Sequence of chain 1.A:
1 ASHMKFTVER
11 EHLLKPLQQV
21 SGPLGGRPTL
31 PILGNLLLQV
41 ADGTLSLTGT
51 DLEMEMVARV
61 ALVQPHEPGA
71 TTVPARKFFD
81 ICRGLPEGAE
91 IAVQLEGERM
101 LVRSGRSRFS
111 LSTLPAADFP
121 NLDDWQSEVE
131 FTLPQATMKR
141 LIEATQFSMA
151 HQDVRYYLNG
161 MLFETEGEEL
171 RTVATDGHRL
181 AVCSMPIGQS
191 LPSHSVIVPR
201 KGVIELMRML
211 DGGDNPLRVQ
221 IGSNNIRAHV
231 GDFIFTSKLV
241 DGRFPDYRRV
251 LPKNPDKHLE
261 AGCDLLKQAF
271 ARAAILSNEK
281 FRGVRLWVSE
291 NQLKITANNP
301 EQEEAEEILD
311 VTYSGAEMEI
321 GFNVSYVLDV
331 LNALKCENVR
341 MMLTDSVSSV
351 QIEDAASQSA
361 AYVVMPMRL

Binding-site contacts:
Ligand atom CD1 contacts residue HIS178 of chain 1.A at 3.7 Å.
Ligand atom CA contacts residue GLY177 of chain 1.A at 3.3 Å.
Ligand atom N contacts residue PRO366 of chain 1.A at 3.1 Å (h-bond).
Ligand atom OE contacts residue HIS178 of chain 1.A at 3.6 Å.
Ligand atom CA contacts residue GLY177 of chain 1.A at 3.7 Å.
Ligand atom CG contacts residue HIS178 of chain 1.A at 3.5 Å.
Ligand atom CH3 contacts residue ARG368 of chain 1.A at 3.7 Å.
Ligand atom OE1 contacts residue MET367 of chain 1.A at 3.4 Å.
Ligand atom NE2 contacts residue PRO366 of chain 1.A at 3.3 Å (h-bond).
Ligand atom C contacts residue GLY177 of chain 1.A at 3.5 Å.
Ligand atom O contacts residue MET367 of chain 1.A at 3.3 Å.
Ligand atom CE2 contacts residue THR175 of chain 1.A at 3.7 Å.
Ligand atom CD contacts residue HIS178 of chain 1.A at 3.2 Å.
Ligand atom CZ contacts residue HIS178 of chain 1.A at 1.4 Å.
Ligand atom C contacts residue MET365 of chain 1.A at 3.7 Å (hydrophobic).
Ligand atom O contacts residue MET365 of chain 1.A at 3.6 Å.
Ligand atom OXT contacts residue ARG155 of chain 1.A at 3.6 Å.
Ligand atom CG contacts residue PRO366 of chain 1.A at 3.6 Å (hydrophobic).
Ligand atom O contacts residue ARG368 of chain 1.A at 2.9 Å (salt-bridge).
Ligand atom CG contacts residue GLY177 of chain 1.A at 3.6 Å.
Ligand atom CB contacts residue GLY177 of chain 1.A at 3.6 Å.
Ligand atom CB contacts residue PRO366 of chain 1.A at 3.5 Å (hydrophobic).
Ligand atom OE contacts residue GLY177 of chain 1.A at 3.3 Å (h-bond).
Ligand atom N contacts residue GLY177 of chain 1.A at 2.8 Å (h-bond).
Ligand atom CZ contacts residue GLY177 of chain 1.A at 3.6 Å.
Ligand atom O contacts residue HIS178 of chain 1.A at 3.4 Å.
Ligand atom CB contacts residue GLY177 of chain 1.A at 3.6 Å.
Ligand atom C contacts residue ARG368 of chain 1.A at 3.7 Å.
Ligand atom CB contacts residue MET365 of chain 1.A at 3.6 Å (hydrophobic).
Ligand atom NE2 contacts residue MET365 of chain 1.A at 3.0 Å (h-bond).
Ligand atom CE2 contacts residue ARG368 of chain 1.A at 3.4 Å.
Ligand atom CD2 contacts residue MET365 of chain 1.A at 3.6 Å (hydrophobic).
Ligand atom CZ contacts residue PRO245 of chain 1.A at 3.6 Å (hydrophobic).
Ligand atom OE contacts residue ARG155 of chain 1.A at 3.0 Å (salt-bridge).
Ligand atom CD1 contacts residue ARG179 of chain 1.A at 3.3 Å.
Ligand atom NG contacts residue HIS178 of chain 1.A at 3.7 Å.
Ligand atom CE contacts residue HIS178 of chain 1.A at 2.5 Å.
Ligand atom CD1 contacts residue PRO366 of chain 1.A at 3.6 Å (hydrophobic).
Ligand atom OE1 contacts residue TYR326 of chain 1.A at 3.5 Å.
Ligand atom CA contacts residue MET367 of chain 1.A at 3.7 Å (hydrophobic).

The protein below binds the small molecule below.
Small molecule (SMILES): CCC(=O)NC[C@H](NC(=O)[C@H](CC1CCCCC1)NC(=O)[C@H](CCC(N)=O)NC(C)=O)C(=O)N[C@@H](CC(C)C)C(=O)N[C@@H](Cc1ccccc1)C(=O)O